Binding-site contacts:
Ligand atom C12 contacts residue LEU38 of chain 1.C at 3.7 Å (hydrophobic).
Ligand atom C11 contacts residue PHE24 of chain 1.C at 3.8 Å (hydrophobic).
Ligand atom C18 contacts residue PRO26 of chain 1.C at 3.9 Å (hydrophobic).
Ligand atom C18 contacts residue LEU25 of chain 1.C at 3.6 Å (hydrophobic).
Ligand atom C06 contacts residue PRO26 of chain 1.C at 3.5 Å (hydrophobic).
Ligand atom C07 contacts residue MET31 of chain 1.C at 3.6 Å (hydrophobic).
Ligand atom C03 contacts residue LEU25 of chain 1.C at 4.1 Å (hydrophobic).
Ligand atom C01 contacts residue ASN34 of chain 1.C at 3.0 Å.
Ligand atom C15 contacts residue LEU38 of chain 1.C at 3.9 Å (hydrophobic).
Ligand atom C03 contacts residue PRO26 of chain 1.C at 3.3 Å (hydrophobic).
Ligand atom C23 contacts residue VAL200 of chain 1.A at 4.0 Å (hydrophobic).
Ligand atom C05 contacts residue PRO26 of chain 1.C at 3.6 Å (hydrophobic).
Ligand atom C21 contacts residue MET31 of chain 1.C at 4.2 Å (hydrophobic).
Ligand atom C15 contacts residue LYS37 of chain 1.C at 3.3 Å.
Ligand atom C18 contacts residue PHE24 of chain 1.C at 3.2 Å (hydrophobic).
Ligand atom C09 contacts residue LEU25 of chain 1.C at 4.0 Å (hydrophobic).
Ligand atom O14 contacts residue ASN34 of chain 1.C at 3.9 Å.
Ligand atom C02 contacts residue ASN34 of chain 1.C at 4.1 Å.
Ligand atom C01 contacts residue PHE35 of chain 1.C at 3.8 Å (hydrophobic).
Ligand atom C07 contacts residue PRO26 of chain 1.C at 3.7 Å (hydrophobic).
Ligand atom C19 contacts residue PRO26 of chain 1.C at 4.2 Å (hydrophobic).
Ligand atom O14 contacts residue LYS37 of chain 1.C at 3.3 Å.
Ligand atom C11 contacts residue LEU38 of chain 1.C at 4.0 Å (hydrophobic).
Ligand atom C23 contacts residue TRP202 of chain 1.A at 3.3 Å (hydrophobic).
Ligand atom C03 contacts residue ASN34 of chain 1.C at 3.4 Å.
Ligand atom C10 contacts residue LEU38 of chain 1.C at 3.3 Å (hydrophobic).
Ligand atom C02 contacts residue PRO26 of chain 1.C at 4.2 Å (hydrophobic).
Ligand atom C01 contacts residue LEU38 of chain 1.C at 3.5 Å (hydrophobic).
Ligand atom N22 contacts residue TRP202 of chain 1.A at 4.0 Å.
Ligand atom C19 contacts residue LEU25 of chain 1.C at 3.4 Å (hydrophobic).
Ligand atom C23 contacts residue MET50 of chain 1.C at 4.0 Å (hydrophobic).
Ligand atom C09 contacts residue PHE24 of chain 1.C at 3.1 Å (hydrophobic).
Ligand atom C04 contacts residue ASN34 of chain 1.C at 2.9 Å.
Ligand atom C26 contacts residue PHE35 of chain 1.C at 3.2 Å (hydrophobic).
Ligand atom C06 contacts residue MET31 of chain 1.C at 3.7 Å (hydrophobic).
Ligand atom C10 contacts residue PHE24 of chain 1.C at 3.1 Å (hydrophobic).
Ligand atom C08 contacts residue PHE24 of chain 1.C at 4.1 Å (hydrophobic).
Ligand atom C17 contacts residue PHE24 of chain 1.C at 4.0 Å (hydrophobic).
Ligand atom C08 contacts residue LEU38 of chain 1.C at 4.2 Å (hydrophobic).
Ligand atom C06 contacts residue ASN34 of chain 1.C at 4.2 Å.

Sequence of chain 1.A:
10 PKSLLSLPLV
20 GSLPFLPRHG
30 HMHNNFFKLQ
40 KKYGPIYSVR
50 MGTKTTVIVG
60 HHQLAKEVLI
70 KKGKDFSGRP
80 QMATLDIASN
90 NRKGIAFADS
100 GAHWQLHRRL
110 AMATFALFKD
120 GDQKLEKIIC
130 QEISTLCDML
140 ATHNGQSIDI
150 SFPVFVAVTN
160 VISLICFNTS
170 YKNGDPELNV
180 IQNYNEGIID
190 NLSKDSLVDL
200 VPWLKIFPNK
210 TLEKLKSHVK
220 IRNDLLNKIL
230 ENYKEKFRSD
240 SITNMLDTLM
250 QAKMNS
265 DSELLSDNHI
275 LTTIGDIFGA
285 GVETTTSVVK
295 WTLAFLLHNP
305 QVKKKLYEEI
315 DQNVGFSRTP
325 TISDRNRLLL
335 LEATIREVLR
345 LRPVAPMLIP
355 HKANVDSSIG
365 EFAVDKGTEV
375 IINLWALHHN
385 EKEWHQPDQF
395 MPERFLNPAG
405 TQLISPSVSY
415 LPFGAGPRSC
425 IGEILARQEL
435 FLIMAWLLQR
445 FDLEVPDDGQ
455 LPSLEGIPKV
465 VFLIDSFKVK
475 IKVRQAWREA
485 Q

A small-molecule ligand and the protein it binds are described below.
Small molecule (SMILES): [C-]#[N+][C@H](C)[C@@H]1CC[C@@H]2[C@@H]3CC[C@H]4C[C@@H](OC=O)CC[C@]4(C)[C@H]3CC[C@@]21C

Sequence of chain 1.C:
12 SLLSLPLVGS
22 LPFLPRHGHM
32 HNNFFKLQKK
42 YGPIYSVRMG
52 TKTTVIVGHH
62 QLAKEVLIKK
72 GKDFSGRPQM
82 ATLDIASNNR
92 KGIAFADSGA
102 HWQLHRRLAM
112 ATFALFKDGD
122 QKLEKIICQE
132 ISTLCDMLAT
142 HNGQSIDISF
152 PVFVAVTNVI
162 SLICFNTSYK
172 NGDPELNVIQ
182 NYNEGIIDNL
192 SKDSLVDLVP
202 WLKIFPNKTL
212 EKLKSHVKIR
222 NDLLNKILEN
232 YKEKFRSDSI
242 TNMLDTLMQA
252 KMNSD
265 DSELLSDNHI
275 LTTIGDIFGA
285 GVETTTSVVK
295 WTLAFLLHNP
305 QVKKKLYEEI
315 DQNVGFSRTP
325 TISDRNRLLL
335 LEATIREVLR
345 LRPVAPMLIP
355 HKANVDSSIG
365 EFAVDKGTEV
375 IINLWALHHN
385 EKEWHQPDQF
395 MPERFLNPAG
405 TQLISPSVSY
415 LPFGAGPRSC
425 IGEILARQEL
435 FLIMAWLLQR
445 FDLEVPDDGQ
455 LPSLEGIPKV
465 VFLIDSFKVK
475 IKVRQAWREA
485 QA